Binding-site contacts:
Ligand atom O3A contacts residue SER34 of chain 1.B at 3.7 Å.
Ligand atom O4 contacts residue ILE296 of chain 1.B at 3.5 Å (h-bond).
Ligand atom O1A contacts residue HIS311 of chain 1.B at 3.1 Å (h-bond).
Ligand atom PA contacts residue GLY313 of chain 1.B at 3.8 Å.
Ligand atom C2 contacts residue TRP295 of chain 1.B at 3.6 Å (hydrophobic).
Ligand atom N3 contacts residue ILE296 of chain 1.B at 2.5 Å (h-bond).
Ligand atom O3' contacts residue ASN222 of chain 1.B at 3.2 Å (h-bond).
Ligand atom C4 contacts residue TRP295 of chain 1.B at 3.4 Å (hydrophobic).
Ligand atom O2 contacts residue PRO297 of chain 1.B at 3.5 Å.
Ligand atom O1A contacts residue GLY315 of chain 1.B at 4.0 Å.
Ligand atom O1A contacts residue THR316 of chain 1.B at 3.4 Å (h-bond).
Ligand atom O1B contacts residue HIS311 of chain 1.B at 3.9 Å.
Ligand atom O2B contacts residue GLY313 of chain 1.B at 3.7 Å.
Ligand atom O1A contacts residue SER314 of chain 1.B at 3.2 Å (h-bond).
Ligand atom O1B contacts residue SER246 of chain 1.B at 3.4 Å (h-bond).
Ligand atom C2' contacts residue LEU298 of chain 1.B at 3.8 Å (hydrophobic).
Ligand atom O2A contacts residue GLY315 of chain 1.B at 2.6 Å (h-bond).
Ligand atom O2 contacts residue ILE296 of chain 1.B at 3.2 Å (h-bond).
Ligand atom PA contacts residue GLY315 of chain 1.B at 3.7 Å.
Ligand atom C2 contacts residue LEU298 of chain 1.B at 3.8 Å (hydrophobic).
Ligand atom C4 contacts residue ILE296 of chain 1.B at 3.5 Å (hydrophobic).
Ligand atom O2A contacts residue THR316 of chain 1.B at 3.8 Å.
Ligand atom O4 contacts residue TRP295 of chain 1.B at 3.6 Å.
Ligand atom PA contacts residue SER314 of chain 1.B at 3.9 Å.
Ligand atom O3B contacts residue ILE247 of chain 1.B at 3.7 Å.
Ligand atom O2A contacts residue SER314 of chain 1.B at 3.5 Å (h-bond).
Ligand atom O2 contacts residue TRP295 of chain 1.B at 3.9 Å.
Ligand atom O2 contacts residue LEU298 of chain 1.B at 2.8 Å (h-bond).
Ligand atom O4 contacts residue THR274 of chain 1.B at 3.1 Å.
Ligand atom O2 contacts residue ASN222 of chain 1.B at 3.2 Å.
Ligand atom O3B contacts residue SER34 of chain 1.B at 3.7 Å.
Ligand atom C2 contacts residue ILE296 of chain 1.B at 3.3 Å (hydrophobic).
Ligand atom O2B contacts residue HIS311 of chain 1.B at 3.2 Å (h-bond).
Ligand atom O1B contacts residue ILE247 of chain 1.B at 3.5 Å.
Ligand atom O5' contacts residue THR316 of chain 1.B at 3.4 Å (h-bond).
Ligand atom C5 contacts residue TRP295 of chain 1.B at 3.8 Å (hydrophobic).
Ligand atom O1A contacts residue GLY313 of chain 1.B at 2.4 Å.
Ligand atom C2' contacts residue ASN222 of chain 1.B at 3.8 Å.
Ligand atom N3 contacts residue TRP295 of chain 1.B at 3.4 Å.
Ligand atom O3' contacts residue GLY315 of chain 1.B at 4.0 Å.

Sequence of chain 1.B:
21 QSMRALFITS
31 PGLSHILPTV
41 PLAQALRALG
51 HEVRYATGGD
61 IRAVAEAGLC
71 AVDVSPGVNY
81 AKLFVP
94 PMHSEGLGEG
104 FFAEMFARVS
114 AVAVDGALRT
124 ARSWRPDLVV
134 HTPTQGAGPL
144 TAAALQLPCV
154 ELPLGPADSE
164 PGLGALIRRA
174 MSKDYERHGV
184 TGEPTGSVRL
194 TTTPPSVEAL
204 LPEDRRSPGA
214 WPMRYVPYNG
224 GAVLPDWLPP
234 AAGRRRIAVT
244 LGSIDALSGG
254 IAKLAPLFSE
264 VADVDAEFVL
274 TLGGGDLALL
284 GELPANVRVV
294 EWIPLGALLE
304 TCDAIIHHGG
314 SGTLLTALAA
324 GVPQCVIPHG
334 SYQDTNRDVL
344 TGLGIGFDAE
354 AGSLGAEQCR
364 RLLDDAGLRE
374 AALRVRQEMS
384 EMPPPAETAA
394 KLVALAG

The small molecule below binds the protein below.
Small molecule (SMILES): O=c1ccn([C@H]2C[C@H](O)[C@@H](CO[P](=O)(O)OP(=O)(O)O)O2)c(=O)[nH]1